The small molecule below binds the protein below.
Small molecule (SMILES): CC(C)C[C@H](NC(=O)CNC(=O)[C@@H]1CCCN1C(=O)[C@@H]1CCCN1C(=O)[C@@H]1CCCN1C(=O)[C@H](C)N)C(=O)N[C@H](C=O)CO

Binding-site contacts:
Ligand atom CD1 contacts residue PHE45 of chain 1.D at 3.7 Å (hydrophobic).
Ligand atom CD1 contacts residue TYR20 of chain 1.D at 3.7 Å (hydrophobic).
Ligand atom CG contacts residue TRP39 of chain 1.D at 3.5 Å (hydrophobic).
Ligand atom CG contacts residue PHE31 of chain 1.D at 3.8 Å (hydrophobic).
Ligand atom CB contacts residue TRP39 of chain 1.D at 3.8 Å (hydrophobic).
Ligand atom N contacts residue TYR44 of chain 1.D at 4.2 Å.
Ligand atom N contacts residue HIS28 of chain 1.D at 4.1 Å.
Ligand atom CA contacts residue TRP39 of chain 1.D at 3.7 Å (hydrophobic).
Ligand atom CG contacts residue TYR20 of chain 1.D at 3.9 Å (hydrophobic).
Ligand atom O contacts residue TRP39 of chain 1.D at 4.2 Å.
Ligand atom CA contacts residue ASP22 of chain 1.D at 3.9 Å.
Ligand atom C contacts residue HIS28 of chain 1.D at 3.8 Å.
Ligand atom CG contacts residue PHE45 of chain 1.D at 3.9 Å (hydrophobic).
Ligand atom N contacts residue TYR44 of chain 1.D at 4.2 Å.
Ligand atom CA contacts residue TYR20 of chain 1.D at 3.8 Å (hydrophobic).
Ligand atom CB contacts residue PHE45 of chain 1.D at 4.1 Å (hydrophobic).
Ligand atom CA contacts residue HIS28 of chain 1.D at 4.0 Å.
Ligand atom C contacts residue TYR44 of chain 1.D at 4.2 Å (hydrophobic).
Ligand atom CG contacts residue TYR44 of chain 1.D at 3.7 Å (hydrophobic).
Ligand atom N contacts residue TYR20 of chain 1.D at 3.2 Å (h-bond).
Ligand atom CB contacts residue HIS28 of chain 1.D at 3.6 Å.
Ligand atom C contacts residue TYR20 of chain 1.D at 3.5 Å (hydrophobic).
Ligand atom CD2 contacts residue ASP22 of chain 1.D at 4.2 Å.
Ligand atom CB contacts residue TYR20 of chain 1.D at 3.4 Å (hydrophobic).
Ligand atom C contacts residue ASP22 of chain 1.D at 4.1 Å.
Ligand atom O contacts residue TYR20 of chain 1.D at 2.7 Å (h-bond).
Ligand atom CD1 contacts residue TYR44 of chain 1.D at 4.1 Å (hydrophobic).
Ligand atom CD contacts residue TYR44 of chain 1.D at 3.5 Å (hydrophobic).
Ligand atom O contacts residue ASP22 of chain 1.D at 3.2 Å.
Ligand atom N contacts residue TRP39 of chain 1.D at 3.6 Å.
Ligand atom CD2 contacts residue LEU49 of chain 1.D at 3.9 Å (hydrophobic).
Ligand atom CA contacts residue TYR44 of chain 1.D at 3.7 Å (hydrophobic).
Ligand atom CD contacts residue TRP39 of chain 1.D at 3.8 Å (hydrophobic).
Ligand atom O contacts residue HIS28 of chain 1.D at 3.5 Å.
Ligand atom CG contacts residue HIS28 of chain 1.D at 3.8 Å.
Ligand atom CD contacts residue TYR20 of chain 1.D at 3.3 Å (hydrophobic).
Ligand atom C contacts residue TRP39 of chain 1.D at 3.9 Å (hydrophobic).
Ligand atom CB contacts residue TYR44 of chain 1.D at 4.0 Å (hydrophobic).
Ligand atom CG contacts residue TYR20 of chain 1.D at 3.4 Å (hydrophobic).
Ligand atom O contacts residue TRP39 of chain 1.D at 3.1 Å (h-bond).

Sequence of chain 1.D:
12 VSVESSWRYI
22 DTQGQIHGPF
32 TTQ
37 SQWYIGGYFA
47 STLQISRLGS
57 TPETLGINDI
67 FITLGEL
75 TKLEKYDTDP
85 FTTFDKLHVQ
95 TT